This protein binds this small molecule.
Small molecule (SMILES): OCCCO

Sequence of chain 1.C:
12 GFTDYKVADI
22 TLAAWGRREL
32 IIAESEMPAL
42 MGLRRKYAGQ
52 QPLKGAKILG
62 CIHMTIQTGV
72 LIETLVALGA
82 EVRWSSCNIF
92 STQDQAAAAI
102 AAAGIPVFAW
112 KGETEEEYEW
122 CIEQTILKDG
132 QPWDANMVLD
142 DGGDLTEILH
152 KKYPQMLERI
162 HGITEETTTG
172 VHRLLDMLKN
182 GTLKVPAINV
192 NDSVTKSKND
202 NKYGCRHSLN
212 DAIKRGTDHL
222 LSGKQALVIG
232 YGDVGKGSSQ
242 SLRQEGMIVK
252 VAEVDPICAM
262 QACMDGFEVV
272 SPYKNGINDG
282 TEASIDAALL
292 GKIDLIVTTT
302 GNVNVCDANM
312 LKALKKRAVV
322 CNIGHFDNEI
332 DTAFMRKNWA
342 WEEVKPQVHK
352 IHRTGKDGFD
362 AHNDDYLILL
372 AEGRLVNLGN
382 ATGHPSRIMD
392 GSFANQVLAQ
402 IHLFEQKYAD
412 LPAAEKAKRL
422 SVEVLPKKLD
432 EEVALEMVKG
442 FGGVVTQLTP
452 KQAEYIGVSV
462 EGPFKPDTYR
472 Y

Binding-site contacts:
Ligand atom O3 contacts residue LYS17 of chain 1.C at 4.2 Å.
Ligand atom C1 contacts residue THR14 of chain 1.C at 3.6 Å.
Ligand atom O3 contacts residue TYR16 of chain 1.C at 4.4 Å.
Ligand atom O1 contacts residue TYR16 of chain 1.C at 3.9 Å.
Ligand atom C1 contacts residue TYR16 of chain 1.C at 3.8 Å (hydrophobic).
Ligand atom C2 contacts residue TYR16 of chain 1.C at 4.1 Å (hydrophobic).
Ligand atom C3 contacts residue LYS17 of chain 1.C at 4.2 Å.
Ligand atom O1 contacts residue THR14 of chain 1.C at 3.8 Å.
Ligand atom C3 contacts residue TYR16 of chain 1.C at 3.2 Å (hydrophobic).